Binding-site contacts:
Ligand atom C5 contacts residue THR78 of chain 2.A at 3.7 Å.
Ligand atom O4' contacts residue ALA38 of chain 2.A at 2.9 Å (h-bond).
Ligand atom OXT contacts residue SER15 of chain 2.A at 2.9 Å (h-bond).
Ligand atom C3 contacts residue TRP80 of chain 2.A at 3.9 Å (hydrophobic).
Ligand atom N1' contacts residue VAL35 of chain 2.A at 3.8 Å.
Ligand atom C3' contacts residue TRP67 of chain 2.A at 3.8 Å (hydrophobic).
Ligand atom N1 contacts residue SER33 of chain 2.A at 3.2 Å (h-bond).
Ligand atom C2' contacts residue TRP67 of chain 2.A at 3.8 Å (hydrophobic).
Ligand atom C4' contacts residue GLY36 of chain 2.A at 3.9 Å.
Ligand atom N1 contacts residue TRP67 of chain 2.A at 3.4 Å.
Ligand atom O contacts residue TYR31 of chain 2.A at 2.7 Å (h-bond).
Ligand atom C3 contacts residue ASP116 of chain 2.A at 3.3 Å.
Ligand atom C contacts residue SER33 of chain 2.A at 3.7 Å.
Ligand atom O4' contacts residue ALA74 of chain 2.A at 3.5 Å.
Ligand atom O contacts residue ASN11 of chain 2.A at 3.1 Å (h-bond).
Ligand atom C2' contacts residue ALA38 of chain 2.A at 3.7 Å (hydrophobic).
Ligand atom C contacts residue TYR31 of chain 2.A at 3.6 Å (hydrophobic).
Ligand atom C2' contacts residue SER33 of chain 2.A at 3.1 Å.
Ligand atom O contacts residue SER15 of chain 2.A at 3.0 Å (h-bond).
Ligand atom C1' contacts residue VAL35 of chain 2.A at 3.8 Å (hydrophobic).
Ligand atom C6' contacts residue TRP67 of chain 2.A at 3.8 Å (hydrophobic).
Ligand atom C1 contacts residue VAL35 of chain 2.A at 3.8 Å (hydrophobic).
Ligand atom N1' contacts residue TRP67 of chain 2.A at 3.5 Å.
Ligand atom C5 contacts residue TRP96 of chain 2.A at 3.6 Å (hydrophobic).
Ligand atom C3' contacts residue ASN37 of chain 2.A at 3.7 Å.
Ligand atom C4' contacts residue ASN37 of chain 2.A at 3.0 Å.
Ligand atom C4' contacts residue ALA38 of chain 2.A at 3.5 Å (hydrophobic).
Ligand atom C4 contacts residue TRP96 of chain 2.A at 3.1 Å (hydrophobic).
Ligand atom C4 contacts residue ASP116 of chain 2.A at 3.8 Å.
Ligand atom C5' contacts residue ASN37 of chain 2.A at 3.7 Å.
Ligand atom C6 contacts residue THR78 of chain 2.A at 3.5 Å.
Ligand atom C2' contacts residue VAL35 of chain 2.A at 3.0 Å (hydrophobic).
Ligand atom OXT contacts residue SER33 of chain 2.A at 2.3 Å (h-bond).
Ligand atom OXT contacts residue VAL35 of chain 2.A at 3.3 Å.
Ligand atom C3' contacts residue VAL35 of chain 2.A at 3.1 Å (hydrophobic).
Ligand atom C contacts residue SER15 of chain 2.A at 3.4 Å.
Ligand atom N1 contacts residue VAL35 of chain 2.A at 3.3 Å.
Ligand atom C1' contacts residue TRP67 of chain 2.A at 3.5 Å (hydrophobic).
Ligand atom O4' contacts residue ASN37 of chain 2.A at 1.7 Å (h-bond).
Ligand atom C3' contacts residue ALA38 of chain 2.A at 2.7 Å (hydrophobic).

Sequence of chain 1.B:
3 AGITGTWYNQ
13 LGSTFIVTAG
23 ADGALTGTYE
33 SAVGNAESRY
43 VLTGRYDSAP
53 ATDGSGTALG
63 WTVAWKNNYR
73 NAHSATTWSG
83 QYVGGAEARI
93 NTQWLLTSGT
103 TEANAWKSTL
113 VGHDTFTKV

A protein and the small-molecule ligand that binds it are described below.
Small molecule (SMILES): O=C(O)c1ccccc1/N=N/c1ccc(O)cc1

Sequence of chain 2.A:
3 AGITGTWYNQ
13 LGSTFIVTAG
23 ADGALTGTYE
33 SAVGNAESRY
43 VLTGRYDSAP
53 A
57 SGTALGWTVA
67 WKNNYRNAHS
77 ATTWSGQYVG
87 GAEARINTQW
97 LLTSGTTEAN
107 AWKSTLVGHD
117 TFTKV